Binding-site contacts:
Ligand atom C4 contacts residue LEU116 of chain 1.A at 4.1 Å (hydrophobic).
Ligand atom C2 contacts residue ALA315 of chain 1.A at 4.4 Å (hydrophobic).
Ligand atom C10 contacts residue SER61 of chain 1.A at 4.2 Å.
Ligand atom S1 contacts residue LEU290 of chain 1.A at 3.8 Å.
Ligand atom C5 contacts residue LEU116 of chain 1.A at 3.8 Å (hydrophobic).
Ligand atom C12 contacts residue ALA315 of chain 1.A at 3.2 Å (hydrophobic).
Ligand atom C5 contacts residue LEU290 of chain 1.A at 3.8 Å (hydrophobic).
Ligand atom C10 contacts residue ALA315 of chain 1.A at 3.8 Å (hydrophobic).
Ligand atom C3 contacts residue SER61 of chain 1.A at 4.1 Å.
Ligand atom O8 contacts residue THR313 of chain 1.A at 4.0 Å.
Ligand atom C2 contacts residue SER61 of chain 1.A at 3.8 Å.
Ligand atom O8 contacts residue ALA315 of chain 1.A at 3.4 Å (h-bond).
Ligand atom C6 contacts residue SER61 of chain 1.A at 3.2 Å.
Ligand atom C6 contacts residue ALA315 of chain 1.A at 3.3 Å (hydrophobic).
Ligand atom C10 contacts residue GLN117 of chain 1.A at 4.0 Å.
Ligand atom C12 contacts residue TYR218 of chain 1.A at 3.7 Å (hydrophobic).
Ligand atom O7 contacts residue GLY314 of chain 1.A at 3.6 Å.
Ligand atom N9 contacts residue SER61 of chain 1.A at 3.6 Å.
Ligand atom O11 contacts residue GLN117 of chain 1.A at 3.0 Å (h-bond).
Ligand atom S1 contacts residue ASN286 of chain 1.A at 4.2 Å.
Ligand atom O7 contacts residue SER61 of chain 1.A at 2.6 Å (h-bond).
Ligand atom O8 contacts residue SER61 of chain 1.A at 4.0 Å.
Ligand atom O7 contacts residue ALA315 of chain 1.A at 2.6 Å (h-bond).
Ligand atom C3 contacts residue ALA315 of chain 1.A at 4.3 Å (hydrophobic).
Ligand atom N9 contacts residue ALA315 of chain 1.A at 3.3 Å (h-bond).
Ligand atom C10 contacts residue ASN149 of chain 1.A at 3.8 Å.
Ligand atom O11 contacts residue ASN149 of chain 1.A at 2.9 Å (h-bond).
Ligand atom C6 contacts residue GLY314 of chain 1.A at 4.1 Å.
Ligand atom O8 contacts residue GLY314 of chain 1.A at 3.7 Å.
Ligand atom C4 contacts residue GLN117 of chain 1.A at 3.9 Å.

This protein binds this small molecule.
Small molecule (SMILES): CC(=O)Nc1ccsc1C(=O)O

Sequence of chain 1.A:
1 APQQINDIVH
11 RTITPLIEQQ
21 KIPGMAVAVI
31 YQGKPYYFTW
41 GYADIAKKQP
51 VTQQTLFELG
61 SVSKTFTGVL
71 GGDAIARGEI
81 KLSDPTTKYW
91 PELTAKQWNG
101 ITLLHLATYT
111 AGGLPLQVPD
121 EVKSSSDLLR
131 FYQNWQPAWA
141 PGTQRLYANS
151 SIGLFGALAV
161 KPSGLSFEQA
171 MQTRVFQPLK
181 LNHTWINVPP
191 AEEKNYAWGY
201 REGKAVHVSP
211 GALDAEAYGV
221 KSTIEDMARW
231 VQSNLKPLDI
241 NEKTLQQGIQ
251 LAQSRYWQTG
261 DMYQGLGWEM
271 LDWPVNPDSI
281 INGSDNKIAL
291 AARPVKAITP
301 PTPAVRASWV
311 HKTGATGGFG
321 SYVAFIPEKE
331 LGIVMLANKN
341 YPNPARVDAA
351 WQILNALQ